Sequence of chain 1.A:
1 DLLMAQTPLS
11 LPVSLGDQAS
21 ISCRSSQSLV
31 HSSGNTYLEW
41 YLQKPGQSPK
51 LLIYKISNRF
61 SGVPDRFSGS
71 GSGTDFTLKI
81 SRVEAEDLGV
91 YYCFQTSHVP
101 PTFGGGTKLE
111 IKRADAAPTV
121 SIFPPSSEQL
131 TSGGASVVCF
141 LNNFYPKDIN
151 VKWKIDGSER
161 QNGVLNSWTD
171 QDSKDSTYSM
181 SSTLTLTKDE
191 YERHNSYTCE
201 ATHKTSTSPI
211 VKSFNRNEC

Binding-site contacts:
Ligand atom F1 contacts residue PRO101 of chain 1.A at 3.3 Å.
Ligand atom O1 contacts residue TRP47 of chain 1.B at 3.6 Å.
Ligand atom C2 contacts residue THR96 of chain 1.A at 3.7 Å.
Ligand atom F3 contacts residue THR50 of chain 1.B at 3.2 Å.
Ligand atom C7 contacts residue VAL99 of chain 1.A at 3.7 Å (hydrophobic).
Ligand atom N3 contacts residue PRO101 of chain 1.A at 3.5 Å.
Ligand atom C4 contacts residue THR96 of chain 1.A at 3.3 Å.
Ligand atom N1 contacts residue TYR59 of chain 1.B at 3.1 Å (h-bond).
Ligand atom F2 contacts residue ARG99 of chain 1.B at 3.4 Å.
Ligand atom C20 contacts residue TYR101 of chain 1.B at 3.6 Å (hydrophobic).
Ligand atom C2 contacts residue THR50 of chain 1.B at 3.6 Å.
Ligand atom CL1 contacts residue TYR57 of chain 1.B at 3.6 Å.
Ligand atom O4 contacts residue TYR59 of chain 1.B at 3.5 Å (h-bond).
Ligand atom O7 contacts residue ARG99 of chain 1.B at 3.4 Å.
Ligand atom C7 contacts residue TYR59 of chain 1.B at 3.5 Å (hydrophobic).
Ligand atom F2 contacts residue THR96 of chain 1.A at 3.0 Å.
Ligand atom N3 contacts residue THR96 of chain 1.A at 2.8 Å (h-bond).
Ligand atom CL1 contacts residue SER52 of chain 1.B at 3.6 Å.
Ligand atom C20 contacts residue TYR102 of chain 1.B at 3.3 Å (hydrophobic).
Ligand atom O1 contacts residue THR50 of chain 1.B at 2.7 Å (h-bond).
Ligand atom F3 contacts residue SER35 of chain 1.B at 3.5 Å.
Ligand atom O10 contacts residue TYR57 of chain 1.B at 3.3 Å.
Ligand atom O10 contacts residue TYR59 of chain 1.B at 3.7 Å.
Ligand atom F1 contacts residue TRP47 of chain 1.B at 3.5 Å.
Ligand atom C9 contacts residue VAL99 of chain 1.A at 3.5 Å (hydrophobic).
Ligand atom F1 contacts residue PHE94 of chain 1.A at 3.4 Å.
Ligand atom C14 contacts residue TYR59 of chain 1.B at 3.4 Å (hydrophobic).
Ligand atom CL2 contacts residue SER52 of chain 1.B at 3.5 Å.
Ligand atom F3 contacts residue PHE105 of chain 1.B at 3.5 Å.
Ligand atom CL2 contacts residue ILE33 of chain 1.B at 3.6 Å.
Ligand atom F1 contacts residue PHE105 of chain 1.B at 3.7 Å.
Ligand atom O7 contacts residue THR50 of chain 1.B at 3.6 Å.
Ligand atom C19 contacts residue TYR101 of chain 1.B at 3.6 Å (hydrophobic).
Ligand atom O7 contacts residue ILE33 of chain 1.B at 3.7 Å.
Ligand atom C8 contacts residue VAL99 of chain 1.A at 3.5 Å (hydrophobic).
Ligand atom O8 contacts residue ARG99 of chain 1.B at 3.3 Å (salt-bridge).
Ligand atom F3 contacts residue ARG99 of chain 1.B at 3.2 Å.
Ligand atom C25 contacts residue TYR57 of chain 1.B at 3.7 Å (hydrophobic).
Ligand atom C3 contacts residue THR96 of chain 1.A at 3.5 Å.
Ligand atom O8 contacts residue TYR101 of chain 1.B at 3.0 Å (h-bond).

This protein binds this small molecule.
Small molecule (SMILES): O=C(O)CCCC(=O)OC[C@@H](NC(=O)C(Cl)Cl)[C@H](OP(=O)(O)Cc1ccc(NC(=O)C(F)(F)F)cc1)c1ccc([N+](=O)[O-])cc1

Sequence of chain 1.B:
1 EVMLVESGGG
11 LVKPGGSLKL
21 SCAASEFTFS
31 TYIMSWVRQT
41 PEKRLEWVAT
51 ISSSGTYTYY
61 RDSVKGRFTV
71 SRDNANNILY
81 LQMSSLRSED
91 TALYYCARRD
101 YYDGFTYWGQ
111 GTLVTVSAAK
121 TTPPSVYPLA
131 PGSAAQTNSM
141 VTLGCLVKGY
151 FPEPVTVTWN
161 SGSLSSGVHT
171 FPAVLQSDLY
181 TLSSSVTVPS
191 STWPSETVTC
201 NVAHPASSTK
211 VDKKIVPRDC